Sequence of chain 1.A:
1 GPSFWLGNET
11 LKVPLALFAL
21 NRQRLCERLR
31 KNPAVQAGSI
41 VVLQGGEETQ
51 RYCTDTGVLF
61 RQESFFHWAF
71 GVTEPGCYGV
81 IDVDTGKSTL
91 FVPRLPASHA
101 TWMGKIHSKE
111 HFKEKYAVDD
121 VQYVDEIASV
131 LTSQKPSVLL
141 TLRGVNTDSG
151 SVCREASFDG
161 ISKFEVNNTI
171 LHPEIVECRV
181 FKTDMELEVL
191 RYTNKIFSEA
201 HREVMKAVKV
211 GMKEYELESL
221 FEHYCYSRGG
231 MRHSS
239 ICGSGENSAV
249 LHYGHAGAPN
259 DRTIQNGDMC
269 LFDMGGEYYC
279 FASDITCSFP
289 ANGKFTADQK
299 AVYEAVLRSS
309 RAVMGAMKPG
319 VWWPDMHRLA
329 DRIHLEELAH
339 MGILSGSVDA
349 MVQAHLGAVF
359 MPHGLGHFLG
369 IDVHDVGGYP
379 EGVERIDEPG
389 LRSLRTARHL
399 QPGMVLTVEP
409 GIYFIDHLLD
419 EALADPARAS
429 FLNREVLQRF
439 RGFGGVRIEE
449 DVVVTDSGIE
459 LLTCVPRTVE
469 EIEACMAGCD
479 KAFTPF

Binding-site contacts:
Ligand atom CD contacts residue GLY1 of chain 1.O at 2.5 Å.
Ligand atom CG contacts residue LEU249 of chain 1.B at 4.2 Å (hydrophobic).
Ligand atom N contacts residue HIS250 of chain 1.B at 3.8 Å.
Ligand atom CG contacts residue ARG445 of chain 1.B at 4.1 Å.
Ligand atom CA contacts residue GLU407 of chain 1.B at 3.6 Å.
Ligand atom CB contacts residue GLU407 of chain 1.B at 3.8 Å.
Ligand atom N contacts residue GLY1 of chain 1.O at 1.3 Å.
Ligand atom CD contacts residue LEU249 of chain 1.B at 3.9 Å (hydrophobic).
Ligand atom CD contacts residue ASP271 of chain 1.B at 3.9 Å.
Ligand atom CB contacts residue GLY1 of chain 1.O at 3.6 Å.
Ligand atom C contacts residue HIS250 of chain 1.B at 4.2 Å.
Ligand atom N contacts residue MN1 of chain 1.L at 3.9 Å.
Ligand atom CG contacts residue HIS361 of chain 1.B at 4.0 Å.
Ligand atom OXT contacts residue HIS372 of chain 1.B at 3.4 Å.
Ligand atom OXT contacts residue TRP102 of chain 1.A at 4.0 Å.
Ligand atom CG contacts residue GLY1 of chain 1.O at 3.6 Å.
Ligand atom O contacts residue GLY1 of chain 1.O at 3.9 Å.
Ligand atom N contacts residue ASP271 of chain 1.B at 4.4 Å.
Ligand atom C contacts residue ARG393 of chain 1.B at 3.6 Å.
Ligand atom OXT contacts residue HIS250 of chain 1.B at 3.2 Å (h-bond).
Ligand atom N contacts residue OH1 of chain 1.N at 3.0 Å (h-bond).
Ligand atom N contacts residue GLU407 of chain 1.B at 3.7 Å.
Ligand atom CA contacts residue OH1 of chain 1.N at 3.8 Å.
Ligand atom OXT contacts residue ARG393 of chain 1.B at 3.0 Å (salt-bridge).
Ligand atom CA contacts residue MN1 of chain 1.L at 4.1 Å.
Ligand atom CB contacts residue HIS361 of chain 1.B at 3.6 Å.
Ligand atom CG contacts residue HIS250 of chain 1.B at 4.1 Å.
Ligand atom C contacts residue HIS372 of chain 1.B at 3.8 Å.
Ligand atom O contacts residue HIS365 of chain 1.B at 4.2 Å.
Ligand atom CD contacts residue OH1 of chain 1.N at 3.4 Å.
Ligand atom C contacts residue GLY1 of chain 1.O at 3.1 Å.
Ligand atom CA contacts residue GLY1 of chain 1.O at 2.4 Å.
Ligand atom CG contacts residue GLU407 of chain 1.B at 4.3 Å.
Ligand atom CD contacts residue ARG445 of chain 1.B at 3.8 Å.
Ligand atom OXT contacts residue GLY1 of chain 1.O at 3.2 Å.
Ligand atom CD contacts residue HIS250 of chain 1.B at 3.7 Å.
Ligand atom O contacts residue ARG393 of chain 1.B at 2.9 Å (salt-bridge).
Ligand atom O contacts residue HIS372 of chain 1.B at 4.0 Å.
Ligand atom N contacts residue MN1 of chain 1.M at 4.4 Å.
Ligand atom CD contacts residue GLU407 of chain 1.B at 3.9 Å.

This protein binds this small molecule.
Small molecule (SMILES): O=C(O)[C@@H]1CCCN1

Sequence of chain 1.B:
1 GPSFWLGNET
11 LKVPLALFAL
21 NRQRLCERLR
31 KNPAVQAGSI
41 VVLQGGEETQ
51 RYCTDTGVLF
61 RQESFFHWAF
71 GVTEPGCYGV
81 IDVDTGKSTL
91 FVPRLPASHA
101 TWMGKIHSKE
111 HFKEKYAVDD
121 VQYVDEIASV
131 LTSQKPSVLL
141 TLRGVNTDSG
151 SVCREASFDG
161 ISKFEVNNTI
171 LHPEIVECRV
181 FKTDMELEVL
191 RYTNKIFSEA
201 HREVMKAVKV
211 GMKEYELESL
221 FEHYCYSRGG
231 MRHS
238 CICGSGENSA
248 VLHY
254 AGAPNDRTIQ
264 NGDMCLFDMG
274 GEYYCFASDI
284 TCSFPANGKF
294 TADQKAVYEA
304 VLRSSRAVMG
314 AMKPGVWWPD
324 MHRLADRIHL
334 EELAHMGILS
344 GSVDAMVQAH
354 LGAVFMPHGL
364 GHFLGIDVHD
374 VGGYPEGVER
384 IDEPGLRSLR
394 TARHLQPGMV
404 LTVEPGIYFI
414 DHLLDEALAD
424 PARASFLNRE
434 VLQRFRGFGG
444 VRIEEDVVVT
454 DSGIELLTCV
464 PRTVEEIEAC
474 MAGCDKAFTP